Binding-site contacts:
Ligand atom C4 contacts residue ASN616 of chain 1.B at 4.2 Å.
Ligand atom C5 contacts residue ASN616 of chain 1.B at 3.6 Å.
Ligand atom O5 contacts residue ASN616 of chain 1.B at 2.3 Å (h-bond).
Ligand atom C7 contacts residue ASN616 of chain 1.B at 4.2 Å.
Ligand atom C2 contacts residue ASN616 of chain 1.B at 2.5 Å.
Ligand atom C3 contacts residue ASN616 of chain 1.B at 3.8 Å.
Ligand atom C1 contacts residue ASN616 of chain 1.B at 1.4 Å.
Ligand atom N2 contacts residue ASN616 of chain 1.B at 3.0 Å (h-bond).

A protein and the small-molecule ligand that binds it are described below.
Small molecule (SMILES): CC(=O)N[C@@H]1[C@@H](O)[C@H](O)[C@@H](CO)O[C@H]1O

Sequence of chain 1.B:
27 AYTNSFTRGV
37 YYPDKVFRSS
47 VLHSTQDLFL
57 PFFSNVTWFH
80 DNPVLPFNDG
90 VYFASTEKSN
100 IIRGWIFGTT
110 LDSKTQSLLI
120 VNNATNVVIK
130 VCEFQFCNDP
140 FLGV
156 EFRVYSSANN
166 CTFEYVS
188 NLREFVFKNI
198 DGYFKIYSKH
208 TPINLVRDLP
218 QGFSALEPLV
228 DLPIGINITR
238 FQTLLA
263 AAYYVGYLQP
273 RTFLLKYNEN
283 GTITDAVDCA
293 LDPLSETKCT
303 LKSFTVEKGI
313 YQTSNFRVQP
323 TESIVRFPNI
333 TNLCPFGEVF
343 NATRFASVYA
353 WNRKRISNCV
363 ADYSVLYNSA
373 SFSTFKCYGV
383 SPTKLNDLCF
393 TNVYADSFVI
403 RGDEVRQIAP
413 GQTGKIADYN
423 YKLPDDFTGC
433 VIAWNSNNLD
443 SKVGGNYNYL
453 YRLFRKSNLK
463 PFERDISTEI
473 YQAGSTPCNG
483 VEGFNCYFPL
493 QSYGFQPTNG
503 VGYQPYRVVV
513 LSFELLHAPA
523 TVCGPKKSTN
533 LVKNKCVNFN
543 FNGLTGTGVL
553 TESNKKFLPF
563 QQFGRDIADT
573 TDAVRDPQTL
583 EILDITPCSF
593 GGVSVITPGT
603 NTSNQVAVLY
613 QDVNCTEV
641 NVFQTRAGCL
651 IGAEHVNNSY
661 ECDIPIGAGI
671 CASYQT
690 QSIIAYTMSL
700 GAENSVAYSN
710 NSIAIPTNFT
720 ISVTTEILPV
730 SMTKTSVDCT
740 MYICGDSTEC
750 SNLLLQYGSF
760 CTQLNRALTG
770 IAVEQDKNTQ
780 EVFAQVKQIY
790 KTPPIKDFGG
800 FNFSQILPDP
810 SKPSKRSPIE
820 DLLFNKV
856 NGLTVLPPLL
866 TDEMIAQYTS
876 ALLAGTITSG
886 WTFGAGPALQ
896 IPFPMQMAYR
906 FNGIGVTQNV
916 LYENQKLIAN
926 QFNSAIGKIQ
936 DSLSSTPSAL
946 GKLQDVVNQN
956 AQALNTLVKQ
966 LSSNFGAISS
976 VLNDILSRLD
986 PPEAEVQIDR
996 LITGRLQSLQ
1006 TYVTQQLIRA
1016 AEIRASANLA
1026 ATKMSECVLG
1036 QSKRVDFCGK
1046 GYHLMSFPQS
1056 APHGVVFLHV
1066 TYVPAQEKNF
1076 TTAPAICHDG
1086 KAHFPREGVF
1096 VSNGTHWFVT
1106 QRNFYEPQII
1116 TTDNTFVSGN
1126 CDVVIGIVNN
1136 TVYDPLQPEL